A protein and the small-molecule ligand that binds it are described below.
Small molecule (SMILES): CC(=O)N[C@H]1[C@H](O[C@H]2[C@H](O)[C@@H](NC(C)=O)CO[C@@H]2CO)O[C@H](CO)[C@@H](O)[C@@H]1O

Binding-site contacts:
Ligand atom N2 contacts residue ASN128 of chain 1.A at 2.9 Å (h-bond).
Ligand atom C5 contacts residue ASN128 of chain 1.A at 3.6 Å.
Ligand atom O7 contacts residue ASN128 of chain 1.A at 3.2 Å (h-bond).
Ligand atom N2 contacts residue SER105 of chain 1.A at 4.5 Å.
Ligand atom C7 contacts residue ASN128 of chain 1.A at 3.3 Å.
Ligand atom C8 contacts residue LEU126 of chain 1.A at 3.5 Å (hydrophobic).
Ligand atom N2 contacts residue LEU126 of chain 1.A at 4.1 Å.
Ligand atom O5 contacts residue ASN128 of chain 1.A at 2.4 Å (h-bond).
Ligand atom C1 contacts residue LEU126 of chain 1.A at 4.4 Å (hydrophobic).
Ligand atom C1 contacts residue ASN128 of chain 1.A at 1.4 Å.
Ligand atom C7 contacts residue PHE74 of chain 1.A at 4.4 Å (hydrophobic).
Ligand atom C8 contacts residue PHE74 of chain 1.A at 4.1 Å (hydrophobic).
Ligand atom C8 contacts residue THR102 of chain 1.A at 3.9 Å.
Ligand atom C3 contacts residue ASN128 of chain 1.A at 3.8 Å.
Ligand atom C6 contacts residue PHE74 of chain 1.A at 3.7 Å (hydrophobic).
Ligand atom C4 contacts residue ASN128 of chain 1.A at 4.2 Å.
Ligand atom C2 contacts residue ASN128 of chain 1.A at 2.4 Å.
Ligand atom C5 contacts residue PHE74 of chain 1.A at 4.0 Å (hydrophobic).
Ligand atom C1 contacts residue PHE74 of chain 1.A at 4.0 Å (hydrophobic).
Ligand atom C8 contacts residue GLY72 of chain 1.A at 4.2 Å.
Ligand atom C8 contacts residue LEU100 of chain 1.A at 4.5 Å (hydrophobic).
Ligand atom C8 contacts residue THR101 of chain 1.A at 3.7 Å.
Ligand atom C8 contacts residue SER105 of chain 1.A at 3.8 Å.
Ligand atom O5 contacts residue PHE74 of chain 1.A at 3.8 Å.
Ligand atom O7 contacts residue PHE74 of chain 1.A at 4.1 Å.

Sequence of chain 1.A:
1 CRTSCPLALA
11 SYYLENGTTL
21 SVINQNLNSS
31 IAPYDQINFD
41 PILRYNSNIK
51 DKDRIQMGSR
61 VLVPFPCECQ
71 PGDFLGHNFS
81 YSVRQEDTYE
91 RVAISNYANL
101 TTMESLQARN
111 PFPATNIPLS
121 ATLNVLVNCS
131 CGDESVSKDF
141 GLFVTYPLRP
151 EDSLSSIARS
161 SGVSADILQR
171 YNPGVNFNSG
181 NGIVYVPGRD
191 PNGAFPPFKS